The protein below binds the small molecule below.
Small molecule (SMILES): CC(=O)N[C@H]1[C@H](O[C@H]2[C@H](O)[C@@H](NC(C)=O)CO[C@@H]2CO)O[C@H](CO)[C@@H](O)[C@@H]1O

Sequence of chain 1.A:
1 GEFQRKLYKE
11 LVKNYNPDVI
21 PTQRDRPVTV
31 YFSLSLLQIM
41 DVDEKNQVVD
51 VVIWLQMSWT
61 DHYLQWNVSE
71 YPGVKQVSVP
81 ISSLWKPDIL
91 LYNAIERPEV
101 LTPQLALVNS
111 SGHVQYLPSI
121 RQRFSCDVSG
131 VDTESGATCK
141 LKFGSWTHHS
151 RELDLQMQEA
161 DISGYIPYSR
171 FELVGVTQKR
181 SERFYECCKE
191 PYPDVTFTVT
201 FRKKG

Binding-site contacts:
Ligand atom C7 contacts residue SER111 of chain 1.A at 4.2 Å.
Ligand atom N2 contacts residue ASN109 of chain 1.A at 3.0 Å (h-bond).
Ligand atom C8 contacts residue HIS113 of chain 1.A at 4.0 Å.
Ligand atom C8 contacts residue SER111 of chain 1.A at 4.2 Å.
Ligand atom C1 contacts residue HIS113 of chain 1.A at 3.8 Å.
Ligand atom C6 contacts residue HIS113 of chain 1.A at 3.7 Å.
Ligand atom C5 contacts residue HIS113 of chain 1.A at 4.0 Å.
Ligand atom C7 contacts residue SER110 of chain 1.A at 4.2 Å.
Ligand atom C4 contacts residue ASN109 of chain 1.A at 4.2 Å.
Ligand atom C3 contacts residue SER111 of chain 1.A at 4.2 Å.
Ligand atom O7 contacts residue ASN109 of chain 1.A at 3.7 Å.
Ligand atom C8 contacts residue SER110 of chain 1.A at 3.2 Å.
Ligand atom C1 contacts residue ASN109 of chain 1.A at 1.4 Å.
Ligand atom C7 contacts residue ASN109 of chain 1.A at 3.6 Å.
Ligand atom C5 contacts residue ASN109 of chain 1.A at 3.6 Å.
Ligand atom C1 contacts residue SER111 of chain 1.A at 3.7 Å.
Ligand atom C2 contacts residue SER111 of chain 1.A at 3.9 Å.
Ligand atom C2 contacts residue ASN109 of chain 1.A at 2.4 Å.
Ligand atom C8 contacts residue TYR31 of chain 1.A at 4.2 Å (hydrophobic).
Ligand atom C3 contacts residue ASN109 of chain 1.A at 3.8 Å.
Ligand atom O5 contacts residue HIS113 of chain 1.A at 3.7 Å.
Ligand atom N2 contacts residue SER111 of chain 1.A at 3.3 Å (h-bond).
Ligand atom O5 contacts residue ASN109 of chain 1.A at 2.3 Å (h-bond).